This protein binds this small molecule.
Small molecule (SMILES): Nc1nc2c(ncn2[C@H]2C[C@H](O)[C@@H](CO[P](=O)(O)O[P](=O)(O)OP(=O)(O)O)O2)c(=O)[nH]1

Sequence of chain 1.D:
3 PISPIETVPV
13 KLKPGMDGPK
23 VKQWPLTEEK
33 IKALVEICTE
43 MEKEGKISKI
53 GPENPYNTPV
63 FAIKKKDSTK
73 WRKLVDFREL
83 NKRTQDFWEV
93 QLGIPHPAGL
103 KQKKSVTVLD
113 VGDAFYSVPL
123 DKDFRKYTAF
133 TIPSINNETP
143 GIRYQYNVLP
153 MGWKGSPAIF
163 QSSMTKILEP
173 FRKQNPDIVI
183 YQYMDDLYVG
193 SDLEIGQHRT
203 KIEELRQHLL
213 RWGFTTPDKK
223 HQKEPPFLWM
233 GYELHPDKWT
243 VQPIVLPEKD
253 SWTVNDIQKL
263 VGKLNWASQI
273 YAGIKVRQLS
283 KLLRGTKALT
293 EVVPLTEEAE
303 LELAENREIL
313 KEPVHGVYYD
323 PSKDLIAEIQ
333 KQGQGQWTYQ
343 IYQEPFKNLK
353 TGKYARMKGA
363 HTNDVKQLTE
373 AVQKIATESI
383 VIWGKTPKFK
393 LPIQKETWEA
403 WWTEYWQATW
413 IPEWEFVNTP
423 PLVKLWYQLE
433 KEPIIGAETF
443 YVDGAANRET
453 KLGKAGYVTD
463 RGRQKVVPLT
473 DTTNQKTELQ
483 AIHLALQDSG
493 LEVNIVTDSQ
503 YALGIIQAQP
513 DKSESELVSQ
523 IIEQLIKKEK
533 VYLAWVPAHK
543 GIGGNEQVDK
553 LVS

Binding-site contacts:
Ligand atom O1A contacts residue MG1 of chain 1.L at 2.3 Å.
Ligand atom N1 contacts residue LEU76 of chain 1.D at 3.8 Å.
Ligand atom PG contacts residue MG1 of chain 1.L at 3.5 Å.
Ligand atom O1G contacts residue LYS222 of chain 1.D at 3.1 Å (salt-bridge).
Ligand atom O1A contacts residue LYS222 of chain 1.D at 3.8 Å.
Ligand atom O3' contacts residue ALA116 of chain 1.D at 3.7 Å.
Ligand atom PA contacts residue MG1 of chain 1.L at 3.5 Å.
Ligand atom O2A contacts residue ARG74 of chain 1.D at 3.1 Å (salt-bridge).
Ligand atom O3G contacts residue GLY114 of chain 1.D at 3.5 Å.
Ligand atom O3B contacts residue ASP115 of chain 1.D at 3.6 Å (salt-bridge).
Ligand atom O1B contacts residue ASP187 of chain 1.D at 3.0 Å (salt-bridge).
Ligand atom O2G contacts residue LYS72 of chain 1.D at 3.8 Å.
Ligand atom O3' contacts residue MET153 of chain 1.D at 3.4 Å.
Ligand atom O2G contacts residue LYS67 of chain 1.D at 3.3 Å (salt-bridge).
Ligand atom O1G contacts residue VAL113 of chain 1.D at 3.8 Å.
Ligand atom O6 contacts residue ARG74 of chain 1.D at 3.8 Å.
Ligand atom O1G contacts residue MG1 of chain 1.L at 2.4 Å.
Ligand atom O2B contacts residue ALA116 of chain 1.D at 3.6 Å.
Ligand atom O3' contacts residue PHE117 of chain 1.D at 3.4 Å (h-bond).
Ligand atom O2B contacts residue MET153 of chain 1.D at 3.2 Å.
Ligand atom N2 contacts residue MET153 of chain 1.D at 3.6 Å.
Ligand atom O3A contacts residue ARG74 of chain 1.D at 3.2 Å (salt-bridge).
Ligand atom C2' contacts residue PHE117 of chain 1.D at 3.7 Å (hydrophobic).
Ligand atom C5' contacts residue ASP187 of chain 1.D at 3.2 Å.
Ligand atom N2 contacts residue GLY154 of chain 1.D at 3.2 Å (h-bond).
Ligand atom O1B contacts residue MG1 of chain 1.L at 2.1 Å.
Ligand atom C1' contacts residue PHE117 of chain 1.D at 3.7 Å (hydrophobic).
Ligand atom O3G contacts residue ASP115 of chain 1.D at 3.2 Å (salt-bridge).
Ligand atom O1G contacts residue ASP112 of chain 1.D at 3.4 Å (salt-bridge).
Ligand atom O1B contacts residue VAL113 of chain 1.D at 3.4 Å (h-bond).
Ligand atom PB contacts residue MG1 of chain 1.L at 3.3 Å.
Ligand atom O1B contacts residue ASP115 of chain 1.D at 3.6 Å (salt-bridge).
Ligand atom O1A contacts residue ASP187 of chain 1.D at 3.2 Å (salt-bridge).
Ligand atom O3B contacts residue LYS67 of chain 1.D at 3.4 Å (salt-bridge).
Ligand atom N7 contacts residue ARG74 of chain 1.D at 3.4 Å.
Ligand atom O1B contacts residue ALA116 of chain 1.D at 3.3 Å (h-bond).
Ligand atom C8 contacts residue ARG74 of chain 1.D at 3.6 Å.
Ligand atom O1A contacts residue ASP112 of chain 1.D at 2.9 Å (salt-bridge).
Ligand atom O4' contacts residue MET186 of chain 1.D at 3.5 Å.
Ligand atom C6 contacts residue ARG74 of chain 1.D at 3.8 Å.